A small-molecule ligand and the protein it binds are described below.
Small molecule (SMILES): Cc1ncnc2nc[nH]c12

Sequence of chain 2.B:
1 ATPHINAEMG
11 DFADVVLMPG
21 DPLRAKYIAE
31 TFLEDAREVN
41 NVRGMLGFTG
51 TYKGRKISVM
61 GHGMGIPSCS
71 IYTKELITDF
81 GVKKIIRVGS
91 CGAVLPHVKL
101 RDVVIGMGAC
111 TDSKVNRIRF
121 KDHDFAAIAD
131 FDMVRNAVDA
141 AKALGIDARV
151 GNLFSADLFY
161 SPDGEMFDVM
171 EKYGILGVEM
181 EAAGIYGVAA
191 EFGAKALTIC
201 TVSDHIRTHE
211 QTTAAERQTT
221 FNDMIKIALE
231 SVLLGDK

Binding-site contacts:
Ligand atom N9 contacts residue VAL178 of chain 2.B at 3.5 Å (h-bond).
Ligand atom N9 contacts residue GLU179 of chain 2.B at 4.0 Å.
Ligand atom N3 contacts residue VAL178 of chain 2.B at 3.6 Å.
Ligand atom N9 contacts residue PHE159 of chain 2.B at 3.9 Å.
Ligand atom C2 contacts residue VAL178 of chain 2.B at 3.8 Å (hydrophobic).
Ligand atom C8 contacts residue VAL178 of chain 2.B at 3.6 Å (hydrophobic).
Ligand atom C7 contacts residue ILE206 of chain 2.B at 3.4 Å (hydrophobic).
Ligand atom N1 contacts residue ILE206 of chain 2.B at 4.3 Å.
Ligand atom N7 contacts residue PHE159 of chain 2.B at 3.9 Å.
Ligand atom C5 contacts residue PHE159 of chain 2.B at 3.8 Å (hydrophobic).
Ligand atom N1 contacts residue PHE167 of chain 2.B at 4.4 Å.
Ligand atom N3 contacts residue PHE159 of chain 2.B at 3.9 Å.
Ligand atom N3 contacts residue MET180 of chain 2.B at 4.5 Å.
Ligand atom N1 contacts residue VAL178 of chain 2.B at 4.3 Å.
Ligand atom N7 contacts residue GLY92 of chain 2.B at 3.9 Å.
Ligand atom C5 contacts residue VAL178 of chain 2.B at 4.3 Å (hydrophobic).
Ligand atom C6 contacts residue PHE159 of chain 2.B at 4.4 Å (hydrophobic).
Ligand atom C4 contacts residue VAL178 of chain 2.B at 3.9 Å (hydrophobic).
Ligand atom C4 contacts residue PHE159 of chain 2.B at 3.7 Å (hydrophobic).
Ligand atom N7 contacts residue VAL178 of chain 2.B at 4.1 Å.
Ligand atom C8 contacts residue PHE159 of chain 2.B at 3.9 Å (hydrophobic).
Ligand atom C6 contacts residue ILE206 of chain 2.B at 4.0 Å (hydrophobic).
Ligand atom C8 contacts residue GLY92 of chain 2.B at 4.0 Å.
Ligand atom N1 contacts residue PHE159 of chain 2.B at 3.8 Å.
Ligand atom C2 contacts residue PHE159 of chain 2.B at 3.6 Å (hydrophobic).
Ligand atom C2 contacts residue LEU158 of chain 2.B at 4.4 Å (hydrophobic).